A small-molecule ligand and the protein it binds are described below.
Small molecule (SMILES): C[C@@](Cc1ccc(O)c(O)c1)(NN)C(=O)O

Binding-site contacts:
Ligand atom O contacts residue THR298 of chain 1.B at 3.6 Å.
Ligand atom CD2 contacts residue ASN120 of chain 1.C at 4.0 Å.
Ligand atom OXT contacts residue PLP1 of chain 1.F at 4.4 Å.
Ligand atom OXT contacts residue HIS241 of chain 1.B at 3.1 Å (h-bond).
Ligand atom OXT contacts residue TYR242 of chain 1.B at 3.8 Å.
Ligand atom CD1 contacts residue VAL122 of chain 1.C at 4.1 Å (hydrophobic).
Ligand atom OH contacts residue GLU125 of chain 1.C at 3.2 Å (salt-bridge).
Ligand atom CD1 contacts residue ALA123 of chain 1.C at 4.0 Å (hydrophobic).
Ligand atom OH contacts residue ALA123 of chain 1.C at 4.1 Å.
Ligand atom CG contacts residue VAL122 of chain 1.C at 3.9 Å (hydrophobic).
Ligand atom CD2 contacts residue ASN100 of chain 1.B at 4.3 Å.
Ligand atom CE2 contacts residue HIS98 of chain 1.B at 3.6 Å.
Ligand atom O contacts residue HIS241 of chain 1.B at 3.6 Å.
Ligand atom NN contacts residue PLP1 of chain 1.F at 2.2 Å.
Ligand atom OE1 contacts residue GLU125 of chain 1.C at 3.9 Å.
Ligand atom OH contacts residue SER126 of chain 1.C at 3.9 Å.
Ligand atom NN contacts residue HIS241 of chain 1.B at 4.0 Å.
Ligand atom CZ contacts residue GLU125 of chain 1.C at 4.3 Å.
Ligand atom CZ contacts residue ALA123 of chain 1.C at 3.8 Å (hydrophobic).
Ligand atom CB1 contacts residue MET99 of chain 1.B at 4.1 Å (hydrophobic).
Ligand atom N contacts residue HIS241 of chain 1.B at 3.1 Å (h-bond).
Ligand atom CB contacts residue VAL122 of chain 1.C at 3.8 Å (hydrophobic).
Ligand atom OE1 contacts residue HIS98 of chain 1.B at 3.9 Å.
Ligand atom CE1 contacts residue HIS98 of chain 1.B at 3.7 Å.
Ligand atom N contacts residue LYS392 of chain 1.B at 4.4 Å.
Ligand atom CB1 contacts residue THR298 of chain 1.B at 4.3 Å.
Ligand atom CE2 contacts residue ASN100 of chain 1.B at 4.1 Å.
Ligand atom CD2 contacts residue HIS98 of chain 1.B at 4.2 Å.
Ligand atom CB contacts residue ASN120 of chain 1.C at 3.9 Å.
Ligand atom CA contacts residue PLP1 of chain 1.F at 3.5 Å.
Ligand atom C contacts residue HIS241 of chain 1.B at 3.5 Å.
Ligand atom CZ contacts residue HIS98 of chain 1.B at 3.4 Å.
Ligand atom CB1 contacts residue PLP1 of chain 1.F at 3.8 Å.
Ligand atom N contacts residue PLP1 of chain 1.F at 1.2 Å.
Ligand atom CG contacts residue ASN120 of chain 1.C at 4.2 Å.
Ligand atom CE2 contacts residue SER126 of chain 1.C at 4.1 Å.
Ligand atom OE1 contacts residue ALA123 of chain 1.C at 3.3 Å.
Ligand atom OH contacts residue HIS98 of chain 1.B at 3.0 Å (h-bond).
Ligand atom C contacts residue PLP1 of chain 1.F at 4.0 Å.
Ligand atom CE1 contacts residue ALA123 of chain 1.C at 3.4 Å (hydrophobic).

Sequence of chain 1.B:
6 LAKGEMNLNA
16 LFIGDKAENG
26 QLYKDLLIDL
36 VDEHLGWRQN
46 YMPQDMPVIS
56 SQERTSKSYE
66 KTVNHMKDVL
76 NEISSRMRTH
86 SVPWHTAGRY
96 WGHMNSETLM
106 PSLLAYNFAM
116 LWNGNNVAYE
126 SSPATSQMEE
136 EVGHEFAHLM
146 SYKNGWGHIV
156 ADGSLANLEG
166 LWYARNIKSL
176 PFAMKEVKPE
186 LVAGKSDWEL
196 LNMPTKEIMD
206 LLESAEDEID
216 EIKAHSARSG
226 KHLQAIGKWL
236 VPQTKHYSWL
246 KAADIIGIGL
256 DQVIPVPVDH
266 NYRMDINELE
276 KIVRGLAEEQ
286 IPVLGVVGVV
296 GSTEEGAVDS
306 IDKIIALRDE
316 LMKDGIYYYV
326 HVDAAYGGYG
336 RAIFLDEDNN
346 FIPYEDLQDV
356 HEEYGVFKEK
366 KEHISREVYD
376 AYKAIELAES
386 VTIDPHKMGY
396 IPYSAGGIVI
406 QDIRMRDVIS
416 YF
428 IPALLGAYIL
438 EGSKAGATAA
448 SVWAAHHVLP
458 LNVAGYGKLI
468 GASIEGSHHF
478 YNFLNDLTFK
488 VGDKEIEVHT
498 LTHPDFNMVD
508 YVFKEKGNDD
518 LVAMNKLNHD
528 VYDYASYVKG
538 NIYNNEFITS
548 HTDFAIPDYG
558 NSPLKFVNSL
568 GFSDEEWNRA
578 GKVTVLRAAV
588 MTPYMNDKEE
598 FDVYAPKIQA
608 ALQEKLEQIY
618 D

Sequence of chain 1.C:
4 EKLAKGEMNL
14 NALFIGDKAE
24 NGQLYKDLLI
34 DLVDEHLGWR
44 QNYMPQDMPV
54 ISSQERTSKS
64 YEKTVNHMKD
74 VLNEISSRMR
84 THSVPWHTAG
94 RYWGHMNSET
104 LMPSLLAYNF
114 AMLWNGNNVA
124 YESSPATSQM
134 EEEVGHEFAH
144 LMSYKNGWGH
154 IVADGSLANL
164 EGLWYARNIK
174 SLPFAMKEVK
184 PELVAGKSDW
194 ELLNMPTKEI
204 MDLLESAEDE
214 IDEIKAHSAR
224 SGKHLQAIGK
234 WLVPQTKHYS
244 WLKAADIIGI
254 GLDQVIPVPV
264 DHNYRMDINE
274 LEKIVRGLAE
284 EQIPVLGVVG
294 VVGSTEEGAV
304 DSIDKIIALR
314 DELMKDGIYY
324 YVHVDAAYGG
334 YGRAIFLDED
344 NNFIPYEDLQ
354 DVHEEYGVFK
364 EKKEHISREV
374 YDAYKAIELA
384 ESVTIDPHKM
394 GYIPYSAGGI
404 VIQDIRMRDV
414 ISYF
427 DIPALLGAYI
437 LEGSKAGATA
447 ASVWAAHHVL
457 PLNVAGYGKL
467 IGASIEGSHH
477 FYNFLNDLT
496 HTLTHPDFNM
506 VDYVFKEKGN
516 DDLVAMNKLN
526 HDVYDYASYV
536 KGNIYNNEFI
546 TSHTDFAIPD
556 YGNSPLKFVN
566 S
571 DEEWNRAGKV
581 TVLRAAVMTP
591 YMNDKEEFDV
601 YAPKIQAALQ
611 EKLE